Binding-site contacts:
Ligand atom C6 contacts residue ASN160 of chain 1.C at 3.9 Å.
Ligand atom O6 contacts residue THR162 of chain 1.C at 4.4 Å.
Ligand atom C1 contacts residue ASN160 of chain 1.C at 1.4 Å.
Ligand atom C2 contacts residue ASN160 of chain 1.C at 2.6 Å.
Ligand atom O5 contacts residue ASN163 of chain 1.C at 3.8 Å.
Ligand atom O3 contacts residue ASN160 of chain 1.C at 3.4 Å (h-bond).
Ligand atom N2 contacts residue ASN160 of chain 1.C at 3.6 Å.
Ligand atom C7 contacts residue ASN160 of chain 1.C at 4.0 Å.
Ligand atom C3 contacts residue ASN160 of chain 1.C at 3.5 Å.
Ligand atom O5 contacts residue ASN160 of chain 1.C at 2.5 Å (h-bond).
Ligand atom O5 contacts residue THR162 of chain 1.C at 3.4 Å.
Ligand atom C1 contacts residue ASN163 of chain 1.C at 4.4 Å.
Ligand atom C5 contacts residue ASN160 of chain 1.C at 3.6 Å.
Ligand atom C5 contacts residue THR162 of chain 1.C at 4.1 Å.
Ligand atom C4 contacts residue ASN160 of chain 1.C at 4.1 Å.
Ligand atom O6 contacts residue ASN163 of chain 1.C at 4.1 Å.
Ligand atom O7 contacts residue ASN160 of chain 1.C at 3.9 Å.
Ligand atom C6 contacts residue ASN163 of chain 1.C at 3.8 Å.
Ligand atom C1 contacts residue THR162 of chain 1.C at 4.2 Å.

The small molecule below binds the protein below.
Small molecule (SMILES): CC(=O)N[C@@H]1[C@@H](O)[C@H](O)[C@@H](CO)O[C@H]1O

Sequence of chain 1.C:
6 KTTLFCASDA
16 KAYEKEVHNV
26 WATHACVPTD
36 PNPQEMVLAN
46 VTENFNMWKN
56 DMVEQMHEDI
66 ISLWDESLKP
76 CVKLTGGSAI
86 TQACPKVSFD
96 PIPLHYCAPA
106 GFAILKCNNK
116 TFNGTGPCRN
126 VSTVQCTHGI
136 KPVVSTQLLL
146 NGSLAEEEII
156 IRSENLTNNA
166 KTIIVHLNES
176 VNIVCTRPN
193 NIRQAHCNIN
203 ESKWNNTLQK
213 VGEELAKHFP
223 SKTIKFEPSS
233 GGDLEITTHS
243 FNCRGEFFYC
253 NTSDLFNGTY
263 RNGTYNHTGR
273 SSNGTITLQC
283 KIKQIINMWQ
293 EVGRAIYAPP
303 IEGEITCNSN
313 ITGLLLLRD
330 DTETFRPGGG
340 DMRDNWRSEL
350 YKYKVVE